Sequence of chain 1.A:
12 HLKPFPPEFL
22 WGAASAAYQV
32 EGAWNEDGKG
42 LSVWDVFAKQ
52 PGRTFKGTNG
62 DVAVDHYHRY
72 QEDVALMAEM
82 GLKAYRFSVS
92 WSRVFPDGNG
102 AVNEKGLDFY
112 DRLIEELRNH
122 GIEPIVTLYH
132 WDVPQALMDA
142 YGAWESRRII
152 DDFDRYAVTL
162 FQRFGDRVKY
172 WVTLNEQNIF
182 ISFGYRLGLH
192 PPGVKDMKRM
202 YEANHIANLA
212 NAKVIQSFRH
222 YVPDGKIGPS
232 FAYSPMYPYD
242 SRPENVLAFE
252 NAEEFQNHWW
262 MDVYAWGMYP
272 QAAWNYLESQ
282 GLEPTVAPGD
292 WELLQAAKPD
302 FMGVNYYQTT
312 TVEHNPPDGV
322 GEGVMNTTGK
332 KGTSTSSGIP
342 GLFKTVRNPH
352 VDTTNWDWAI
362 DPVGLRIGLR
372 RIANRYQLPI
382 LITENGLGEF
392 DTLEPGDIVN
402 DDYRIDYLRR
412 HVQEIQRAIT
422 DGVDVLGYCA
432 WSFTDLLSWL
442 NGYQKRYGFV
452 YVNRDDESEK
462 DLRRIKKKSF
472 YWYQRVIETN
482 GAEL

The protein below binds the small molecule below.
Small molecule (SMILES): O=P(O)(O)OC[C@H]1O[C@@H](O)[C@H](O)[C@@H](O)[C@H]1O

Binding-site contacts:
Ligand atom C2 contacts residue GLU385 of chain 1.A at 3.5 Å.
Ligand atom C5 contacts residue TRP432 of chain 1.A at 3.9 Å (hydrophobic).
Ligand atom O3P contacts residue TRP359 of chain 1.A at 3.7 Å.
Ligand atom O2 contacts residue GLU385 of chain 1.A at 2.8 Å (salt-bridge).
Ligand atom O2 contacts residue GLU177 of chain 1.A at 3.3 Å.
Ligand atom C3 contacts residue GLU385 of chain 1.A at 3.6 Å.
Ligand atom C1 contacts residue GLU177 of chain 1.A at 3.1 Å.
Ligand atom O6 contacts residue TYR448 of chain 1.A at 3.7 Å.
Ligand atom O1 contacts residue GLU177 of chain 1.A at 2.4 Å (salt-bridge).
Ligand atom C5 contacts residue GLU385 of chain 1.A at 3.7 Å.
Ligand atom O2P contacts residue ASN442 of chain 1.A at 3.4 Å (h-bond).
Ligand atom O3P contacts residue ASN442 of chain 1.A at 3.9 Å.
Ligand atom P contacts residue SER439 of chain 1.A at 3.4 Å.
Ligand atom O2 contacts residue ASN176 of chain 1.A at 2.9 Å (h-bond).
Ligand atom O5 contacts residue GLU385 of chain 1.A at 3.9 Å.
Ligand atom C4 contacts residue TRP432 of chain 1.A at 3.6 Å (hydrophobic).
Ligand atom O2 contacts residue HIS131 of chain 1.A at 3.1 Å (h-bond).
Ligand atom O3P contacts residue SER439 of chain 1.A at 3.7 Å.
Ligand atom C2 contacts residue HIS131 of chain 1.A at 3.9 Å.
Ligand atom O1P contacts residue SER439 of chain 1.A at 2.7 Å (h-bond).
Ligand atom C2 contacts residue TRP132 of chain 1.A at 3.8 Å (hydrophobic).
Ligand atom P contacts residue TYR448 of chain 1.A at 3.7 Å.
Ligand atom O4 contacts residue GLN30 of chain 1.A at 3.6 Å (h-bond).
Ligand atom C3 contacts residue TRP432 of chain 1.A at 3.6 Å (hydrophobic).
Ligand atom O3 contacts residue TRP440 of chain 1.A at 3.0 Å (h-bond).
Ligand atom C1 contacts residue GLU385 of chain 1.A at 3.0 Å.
Ligand atom O6 contacts residue TRP359 of chain 1.A at 3.5 Å.
Ligand atom O3 contacts residue GLN30 of chain 1.A at 2.6 Å (h-bond).
Ligand atom C3 contacts residue GLN30 of chain 1.A at 3.8 Å.
Ligand atom O3P contacts residue LYS446 of chain 1.A at 2.6 Å (salt-bridge).
Ligand atom C6 contacts residue TRP432 of chain 1.A at 3.9 Å (hydrophobic).
Ligand atom O3 contacts residue TRP432 of chain 1.A at 3.6 Å.
Ligand atom O4 contacts residue TRP440 of chain 1.A at 3.0 Å (h-bond).
Ligand atom C5 contacts residue TYR308 of chain 1.A at 3.4 Å (hydrophobic).
Ligand atom C2 contacts residue GLU177 of chain 1.A at 3.5 Å.
Ligand atom C6 contacts residue TYR448 of chain 1.A at 3.4 Å (hydrophobic).
Ligand atom C3 contacts residue HIS131 of chain 1.A at 3.8 Å.
Ligand atom O3 contacts residue HIS131 of chain 1.A at 2.9 Å (h-bond).
Ligand atom O2P contacts residue SER439 of chain 1.A at 3.6 Å.
Ligand atom O3P contacts residue TYR448 of chain 1.A at 2.6 Å (h-bond).